A protein and the small-molecule ligand that binds it are described below.
Small molecule (SMILES): CC(=O)N[C@@H]1[C@@H](O)[C@H](O)[C@@H](CO)O[C@H]1O

Binding-site contacts:
Ligand atom C3 contacts residue ILE215 of chain 3.A at 4.2 Å (hydrophobic).
Ligand atom O6 contacts residue ASP425 of chain 1.A at 3.3 Å.
Ligand atom O3 contacts residue ILE215 of chain 3.A at 3.5 Å.
Ligand atom C2 contacts residue ILE215 of chain 3.A at 3.8 Å (hydrophobic).
Ligand atom C7 contacts residue ILE215 of chain 3.A at 3.8 Å (hydrophobic).
Ligand atom C2 contacts residue ASN220 of chain 3.A at 2.5 Å.
Ligand atom C8 contacts residue ILE215 of chain 3.A at 3.5 Å (hydrophobic).
Ligand atom C7 contacts residue ASN220 of chain 3.A at 3.7 Å.
Ligand atom C8 contacts residue ALA223 of chain 3.A at 4.0 Å (hydrophobic).
Ligand atom C6 contacts residue ASP425 of chain 1.A at 3.4 Å.
Ligand atom C3 contacts residue ASN220 of chain 3.A at 3.8 Å.
Ligand atom C5 contacts residue ASN220 of chain 3.A at 3.6 Å.
Ligand atom O5 contacts residue ASN220 of chain 3.A at 2.3 Å (h-bond).
Ligand atom C1 contacts residue ASN220 of chain 3.A at 1.4 Å.
Ligand atom N2 contacts residue ASN220 of chain 3.A at 2.9 Å (h-bond).
Ligand atom O7 contacts residue ASN220 of chain 3.A at 4.1 Å.
Ligand atom C4 contacts residue ASN220 of chain 3.A at 4.2 Å.
Ligand atom C1 contacts residue ILE215 of chain 3.A at 3.9 Å (hydrophobic).
Ligand atom C8 contacts residue VAL214 of chain 3.A at 3.9 Å (hydrophobic).
Ligand atom N2 contacts residue ILE215 of chain 3.A at 2.9 Å (h-bond).

Sequence of chain 3.A:
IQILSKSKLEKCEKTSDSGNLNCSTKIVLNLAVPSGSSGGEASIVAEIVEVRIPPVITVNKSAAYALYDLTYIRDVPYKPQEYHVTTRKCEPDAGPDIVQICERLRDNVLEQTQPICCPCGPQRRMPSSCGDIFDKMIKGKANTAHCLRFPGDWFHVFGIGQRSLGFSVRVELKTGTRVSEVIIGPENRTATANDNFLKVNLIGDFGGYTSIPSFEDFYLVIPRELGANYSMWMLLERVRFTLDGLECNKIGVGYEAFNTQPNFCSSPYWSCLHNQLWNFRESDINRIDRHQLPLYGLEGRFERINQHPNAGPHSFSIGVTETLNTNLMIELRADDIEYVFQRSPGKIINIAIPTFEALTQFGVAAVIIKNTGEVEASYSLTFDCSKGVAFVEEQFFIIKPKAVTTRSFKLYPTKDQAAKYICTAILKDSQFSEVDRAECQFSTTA

Sequence of chain 1.A:
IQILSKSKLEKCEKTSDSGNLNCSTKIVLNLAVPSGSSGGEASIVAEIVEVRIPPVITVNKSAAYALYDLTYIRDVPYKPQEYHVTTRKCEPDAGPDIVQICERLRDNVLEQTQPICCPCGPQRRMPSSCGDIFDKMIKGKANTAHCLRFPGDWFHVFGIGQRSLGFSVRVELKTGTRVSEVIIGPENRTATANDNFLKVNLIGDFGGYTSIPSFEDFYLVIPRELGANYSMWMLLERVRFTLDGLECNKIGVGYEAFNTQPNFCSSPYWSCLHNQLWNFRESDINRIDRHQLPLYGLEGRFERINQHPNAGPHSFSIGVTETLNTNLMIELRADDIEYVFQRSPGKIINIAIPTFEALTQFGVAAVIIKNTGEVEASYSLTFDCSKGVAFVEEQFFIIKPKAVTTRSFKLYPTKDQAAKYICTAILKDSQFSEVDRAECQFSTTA